Sequence of chain 1.A:
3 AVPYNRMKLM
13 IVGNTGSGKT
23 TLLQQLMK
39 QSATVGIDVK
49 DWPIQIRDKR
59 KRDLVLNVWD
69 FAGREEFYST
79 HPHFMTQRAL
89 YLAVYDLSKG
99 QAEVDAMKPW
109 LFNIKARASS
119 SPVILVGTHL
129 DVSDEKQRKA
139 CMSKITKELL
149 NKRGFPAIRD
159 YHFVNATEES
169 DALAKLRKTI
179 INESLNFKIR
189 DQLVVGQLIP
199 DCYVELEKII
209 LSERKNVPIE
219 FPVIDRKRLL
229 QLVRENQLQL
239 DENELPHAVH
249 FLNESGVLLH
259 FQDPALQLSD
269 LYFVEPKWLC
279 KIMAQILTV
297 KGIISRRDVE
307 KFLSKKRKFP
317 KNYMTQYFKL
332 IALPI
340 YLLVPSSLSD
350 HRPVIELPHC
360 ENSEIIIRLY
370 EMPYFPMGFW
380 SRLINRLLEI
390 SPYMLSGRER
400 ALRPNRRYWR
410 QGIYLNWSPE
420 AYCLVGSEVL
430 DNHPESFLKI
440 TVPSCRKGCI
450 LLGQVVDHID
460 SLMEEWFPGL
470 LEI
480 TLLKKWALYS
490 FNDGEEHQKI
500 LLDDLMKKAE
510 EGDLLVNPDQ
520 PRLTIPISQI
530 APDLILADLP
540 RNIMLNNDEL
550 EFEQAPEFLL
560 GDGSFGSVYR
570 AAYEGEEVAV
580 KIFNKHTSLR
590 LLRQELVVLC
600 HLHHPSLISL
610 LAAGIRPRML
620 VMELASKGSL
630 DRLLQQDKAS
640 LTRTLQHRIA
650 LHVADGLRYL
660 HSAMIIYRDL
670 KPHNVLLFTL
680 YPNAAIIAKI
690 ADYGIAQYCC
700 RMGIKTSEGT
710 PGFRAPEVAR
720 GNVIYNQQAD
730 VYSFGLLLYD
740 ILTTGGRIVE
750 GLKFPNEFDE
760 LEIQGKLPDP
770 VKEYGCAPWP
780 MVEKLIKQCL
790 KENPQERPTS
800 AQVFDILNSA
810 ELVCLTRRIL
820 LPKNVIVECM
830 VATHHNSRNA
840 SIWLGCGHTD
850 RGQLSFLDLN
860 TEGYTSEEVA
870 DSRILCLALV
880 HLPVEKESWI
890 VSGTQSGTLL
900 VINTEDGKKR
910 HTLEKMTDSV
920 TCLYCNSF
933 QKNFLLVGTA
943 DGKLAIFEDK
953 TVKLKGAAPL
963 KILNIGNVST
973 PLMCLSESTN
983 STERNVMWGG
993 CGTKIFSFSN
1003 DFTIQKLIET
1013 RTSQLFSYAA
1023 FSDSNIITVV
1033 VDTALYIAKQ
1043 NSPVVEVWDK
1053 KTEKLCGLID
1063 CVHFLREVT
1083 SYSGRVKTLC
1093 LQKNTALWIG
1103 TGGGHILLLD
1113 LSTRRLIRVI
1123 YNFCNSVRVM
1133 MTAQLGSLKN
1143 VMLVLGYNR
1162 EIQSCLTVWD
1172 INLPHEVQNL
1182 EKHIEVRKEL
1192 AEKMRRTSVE

The small molecule below binds the protein below.
Small molecule (SMILES): COc1cc(C(=O)N2CCC(N3CCN(C)CC3)CC2)ccc1Nc1ncc2c(n1)N(C)c1ccccc1C(=O)N2C

Binding-site contacts:
Ligand atom CBC contacts residue GLY627 of chain 1.A at 3.8 Å.
Ligand atom CAJ contacts residue LEU559 of chain 1.A at 3.6 Å (hydrophobic).
Ligand atom OAZ contacts residue LEU623 of chain 1.A at 3.7 Å.
Ligand atom C6 contacts residue ALA578 of chain 1.A at 3.7 Å (hydrophobic).
Ligand atom CAC contacts residue ALA578 of chain 1.A at 3.7 Å (hydrophobic).
Ligand atom CAG contacts residue ASP691 of chain 1.A at 3.7 Å.
Ligand atom N1 contacts residue ALA624 of chain 1.A at 3.3 Å (h-bond).
Ligand atom OAF contacts residue MET621 of chain 1.A at 3.8 Å.
Ligand atom CAI contacts residue GLY627 of chain 1.A at 3.8 Å.
Ligand atom CAC contacts residue GLU622 of chain 1.A at 3.9 Å.
Ligand atom NBN contacts residue LEU558 of chain 1.A at 3.6 Å (h-bond).
Ligand atom NAY contacts residue ALA624 of chain 1.A at 3.4 Å (h-bond).
Ligand atom CAA contacts residue LEU623 of chain 1.A at 3.9 Å (hydrophobic).
Ligand atom OAZ contacts residue ALA624 of chain 1.A at 2.9 Å (h-bond).
Ligand atom CAK contacts residue ASP691 of chain 1.A at 3.9 Å.
Ligand atom CAD contacts residue VAL567 of chain 1.A at 3.9 Å (hydrophobic).
Ligand atom CBE contacts residue LEU559 of chain 1.A at 3.5 Å (hydrophobic).
Ligand atom CAI contacts residue LEU559 of chain 1.A at 3.7 Å (hydrophobic).
Ligand atom CAN contacts residue LEU559 of chain 1.A at 3.7 Å (hydrophobic).
Ligand atom CAA contacts residue ALA624 of chain 1.A at 3.4 Å (hydrophobic).
Ligand atom CAS contacts residue GLU556 of chain 1.A at 3.7 Å.
Ligand atom CBE contacts residue ALA624 of chain 1.A at 3.6 Å (hydrophobic).
Ligand atom C6 contacts residue LEU675 of chain 1.A at 3.9 Å (hydrophobic).
Ligand atom CAA contacts residue SER625 of chain 1.A at 3.7 Å.
Ligand atom CAP contacts residue LEU558 of chain 1.A at 3.3 Å (hydrophobic).
Ligand atom C6 contacts residue ALA624 of chain 1.A at 3.9 Å (hydrophobic).
Ligand atom NBP contacts residue VAL567 of chain 1.A at 3.8 Å.
Ligand atom CAR contacts residue LEU558 of chain 1.A at 3.8 Å (hydrophobic).
Ligand atom CBC contacts residue ALA624 of chain 1.A at 3.9 Å (hydrophobic).
Ligand atom OAZ contacts residue LEU559 of chain 1.A at 3.6 Å.
Ligand atom CAC contacts residue MET621 of chain 1.A at 3.7 Å (hydrophobic).
Ligand atom CAK contacts residue ALA690 of chain 1.A at 3.6 Å (hydrophobic).
Ligand atom C6 contacts residue GLU622 of chain 1.A at 3.7 Å.
Ligand atom CAA contacts residue ARG569 of chain 1.A at 3.7 Å.
Ligand atom OAE contacts residue ARG631 of chain 1.A at 2.9 Å (salt-bridge).
Ligand atom CAH contacts residue HIS672 of chain 1.A at 3.5 Å.
Ligand atom CAA contacts residue LEU559 of chain 1.A at 3.9 Å (hydrophobic).
Ligand atom CAD contacts residue LEU559 of chain 1.A at 3.3 Å (hydrophobic).
Ligand atom CAG contacts residue ASN673 of chain 1.A at 3.9 Å.
Ligand atom CAJ contacts residue GLY627 of chain 1.A at 3.6 Å.